Binding-site contacts:
Ligand atom O5 contacts residue ALA5 of chain 2.B at 3.7 Å.
Ligand atom C5 contacts residue ALA5 of chain 2.B at 4.4 Å (hydrophobic).
Ligand atom C5 contacts residue ASN7 of chain 2.B at 3.6 Å.
Ligand atom C3 contacts residue ASN7 of chain 2.B at 3.6 Å.
Ligand atom C1 contacts residue ALA5 of chain 2.B at 4.4 Å (hydrophobic).
Ligand atom C7 contacts residue ASN7 of chain 2.B at 3.2 Å.
Ligand atom C8 contacts residue ASN7 of chain 2.B at 4.4 Å.
Ligand atom N2 contacts residue ASN7 of chain 2.B at 2.7 Å (h-bond).
Ligand atom O7 contacts residue ASN7 of chain 2.B at 3.3 Å (h-bond).
Ligand atom C4 contacts residue ASN7 of chain 2.B at 4.0 Å.
Ligand atom C6 contacts residue ALA5 of chain 2.B at 4.3 Å (hydrophobic).
Ligand atom O5 contacts residue ASN7 of chain 2.B at 2.4 Å (h-bond).
Ligand atom C2 contacts residue ASN7 of chain 2.B at 2.2 Å.
Ligand atom C1 contacts residue ASN7 of chain 2.B at 1.4 Å.

Sequence of chain 2.B:
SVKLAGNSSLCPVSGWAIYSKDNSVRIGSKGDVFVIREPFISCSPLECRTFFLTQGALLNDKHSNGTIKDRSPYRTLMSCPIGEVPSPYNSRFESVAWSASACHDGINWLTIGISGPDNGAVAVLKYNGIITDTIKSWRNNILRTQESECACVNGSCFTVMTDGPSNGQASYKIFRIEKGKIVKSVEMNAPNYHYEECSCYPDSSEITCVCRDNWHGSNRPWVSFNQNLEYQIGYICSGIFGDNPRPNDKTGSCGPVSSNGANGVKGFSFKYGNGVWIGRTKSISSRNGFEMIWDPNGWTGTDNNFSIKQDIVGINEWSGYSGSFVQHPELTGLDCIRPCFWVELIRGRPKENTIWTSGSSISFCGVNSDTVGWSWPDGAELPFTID

This small molecule binds to this protein.
Small molecule (SMILES): CC(=O)N[C@@H]1[C@@H](O)[C@H](O)[C@@H](CO)O[C@H]1O